Binding-site contacts:
Ligand atom C1 contacts residue ASN259 of chain 40.I at 1.4 Å.
Ligand atom O7 contacts residue LYS181 of chain 40.H at 4.1 Å.
Ligand atom C4 contacts residue ASN259 of chain 40.I at 4.1 Å.
Ligand atom O6 contacts residue THR116 of chain 40.H at 3.5 Å.
Ligand atom C8 contacts residue ASN259 of chain 40.I at 4.4 Å.
Ligand atom C4 contacts residue LYS115 of chain 40.H at 4.5 Å.
Ligand atom C5 contacts residue ASN259 of chain 40.I at 3.6 Å.
Ligand atom C3 contacts residue ASN259 of chain 40.I at 3.8 Å.
Ligand atom O5 contacts residue THR116 of chain 40.H at 4.3 Å.
Ligand atom O5 contacts residue ASN259 of chain 40.I at 2.3 Å (h-bond).
Ligand atom C8 contacts residue GLU198 of chain 40.B at 4.1 Å.
Ligand atom O6 contacts residue LYS115 of chain 40.H at 3.7 Å.
Ligand atom O6 contacts residue ASN259 of chain 40.I at 4.5 Å.
Ligand atom C7 contacts residue ASN259 of chain 40.I at 3.1 Å.
Ligand atom O7 contacts residue ASN259 of chain 40.I at 2.8 Å (h-bond).
Ligand atom N2 contacts residue ASN259 of chain 40.I at 3.0 Å (h-bond).
Ligand atom C6 contacts residue LYS115 of chain 40.H at 4.3 Å.
Ligand atom C2 contacts residue ASN259 of chain 40.I at 2.4 Å.

Sequence of chain 40.B:
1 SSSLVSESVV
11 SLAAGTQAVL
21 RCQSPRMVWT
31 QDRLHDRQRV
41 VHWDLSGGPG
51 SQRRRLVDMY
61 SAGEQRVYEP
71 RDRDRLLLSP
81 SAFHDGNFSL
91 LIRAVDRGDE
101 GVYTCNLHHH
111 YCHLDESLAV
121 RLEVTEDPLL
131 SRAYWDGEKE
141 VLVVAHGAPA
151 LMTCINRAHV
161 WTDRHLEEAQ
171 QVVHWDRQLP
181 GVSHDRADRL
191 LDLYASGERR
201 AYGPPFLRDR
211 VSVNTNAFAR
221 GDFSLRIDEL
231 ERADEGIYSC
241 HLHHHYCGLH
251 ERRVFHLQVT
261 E

Sequence of chain 40.H:
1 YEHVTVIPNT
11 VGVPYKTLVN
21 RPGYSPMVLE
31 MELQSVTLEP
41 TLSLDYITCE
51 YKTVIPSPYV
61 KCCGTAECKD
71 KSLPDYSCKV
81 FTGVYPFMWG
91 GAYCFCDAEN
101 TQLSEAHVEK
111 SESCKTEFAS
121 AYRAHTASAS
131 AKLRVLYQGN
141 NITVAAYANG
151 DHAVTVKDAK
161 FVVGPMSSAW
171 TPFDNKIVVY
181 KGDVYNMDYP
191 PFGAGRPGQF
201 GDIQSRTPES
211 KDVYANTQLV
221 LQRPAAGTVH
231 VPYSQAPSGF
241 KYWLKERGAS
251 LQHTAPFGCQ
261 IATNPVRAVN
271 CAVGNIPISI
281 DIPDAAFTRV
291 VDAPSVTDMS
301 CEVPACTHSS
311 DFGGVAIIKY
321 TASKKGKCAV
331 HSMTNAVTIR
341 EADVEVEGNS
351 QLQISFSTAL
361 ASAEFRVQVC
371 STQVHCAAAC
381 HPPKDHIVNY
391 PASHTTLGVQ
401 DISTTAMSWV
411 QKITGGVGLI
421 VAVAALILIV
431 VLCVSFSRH

Sequence of chain 40.I:
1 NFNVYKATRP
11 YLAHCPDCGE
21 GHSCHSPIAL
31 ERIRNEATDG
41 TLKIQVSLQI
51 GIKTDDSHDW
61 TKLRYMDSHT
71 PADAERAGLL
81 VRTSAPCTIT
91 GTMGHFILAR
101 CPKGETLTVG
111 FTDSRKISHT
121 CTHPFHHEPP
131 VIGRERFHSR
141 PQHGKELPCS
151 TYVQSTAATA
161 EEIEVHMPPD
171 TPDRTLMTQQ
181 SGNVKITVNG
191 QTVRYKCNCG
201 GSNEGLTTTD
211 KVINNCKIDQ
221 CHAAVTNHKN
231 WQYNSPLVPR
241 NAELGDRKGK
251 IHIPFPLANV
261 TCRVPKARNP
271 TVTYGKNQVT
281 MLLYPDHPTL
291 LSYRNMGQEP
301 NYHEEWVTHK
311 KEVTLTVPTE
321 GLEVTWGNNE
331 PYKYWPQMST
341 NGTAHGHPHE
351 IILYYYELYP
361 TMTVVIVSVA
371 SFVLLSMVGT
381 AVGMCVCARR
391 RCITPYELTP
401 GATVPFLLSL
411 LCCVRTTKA

The small molecule below binds the protein below.
Small molecule (SMILES): CC(=O)N[C@@H]1[C@@H](O)[C@H](O)[C@@H](CO)O[C@H]1O